A protein and the small-molecule ligand that binds it are described below.
Small molecule (SMILES): CCCCn1ccn(C)c1=[Au]Cl

Sequence of chain 1.A:
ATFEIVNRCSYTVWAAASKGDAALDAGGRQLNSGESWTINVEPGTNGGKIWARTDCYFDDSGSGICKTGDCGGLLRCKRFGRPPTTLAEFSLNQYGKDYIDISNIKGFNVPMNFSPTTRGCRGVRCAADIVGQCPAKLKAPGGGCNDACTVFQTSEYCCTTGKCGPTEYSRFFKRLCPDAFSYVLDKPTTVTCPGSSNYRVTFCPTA

Binding-site contacts:
Ligand atom AU contacts residue ARG175 of chain 1.A at 2.2 Å.
Ligand atom AU contacts residue PHE172 of chain 1.A at 3.7 Å.
Ligand atom AU contacts residue ARG171 of chain 1.A at 4.5 Å.